Binding-site contacts:
Ligand atom O contacts residue ALA17 of chain 1.A at 3.5 Å.
Ligand atom NZ contacts residue CYS44 of chain 1.A at 3.3 Å (h-bond).
Ligand atom O contacts residue GLY6 of chain 1.A at 4.0 Å.
Ligand atom CG contacts residue PHE5 of chain 1.A at 3.9 Å (hydrophobic).
Ligand atom CZ contacts residue LEU2 of chain 1.A at 3.7 Å (hydrophobic).
Ligand atom CB contacts residue SER22 of chain 1.A at 3.6 Å.
Ligand atom CE2 contacts residue LEU2 of chain 1.A at 3.6 Å (hydrophobic).
Ligand atom CZ contacts residue LYS60 of chain 1.A at 3.4 Å.
Ligand atom CD2 contacts residue ILE18 of chain 1.A at 4.0 Å (hydrophobic).
Ligand atom NZ contacts residue HIS47 of chain 1.A at 3.4 Å (h-bond).
Ligand atom C contacts residue LEU2 of chain 1.A at 3.8 Å (hydrophobic).
Ligand atom CB contacts residue ILE18 of chain 1.A at 3.9 Å (hydrophobic).
Ligand atom CE1 contacts residue LEU2 of chain 1.A at 4.0 Å (hydrophobic).
Ligand atom OXT contacts residue PHE5 of chain 1.A at 3.2 Å.
Ligand atom NZ contacts residue ASP48 of chain 1.A at 2.8 Å (salt-bridge).
Ligand atom CD contacts residue TYR21 of chain 1.A at 4.0 Å (hydrophobic).
Ligand atom CD1 contacts residue GLY29 of chain 1.A at 3.9 Å.
Ligand atom O contacts residue HIS47 of chain 1.A at 3.5 Å.
Ligand atom CD contacts residue CYS28 of chain 1.A at 3.9 Å (hydrophobic).
Ligand atom OH contacts residue LYS60 of chain 1.A at 2.5 Å (salt-bridge).
Ligand atom CE1 contacts residue LYS60 of chain 1.A at 3.6 Å.
Ligand atom CE contacts residue CYS44 of chain 1.A at 3.9 Å (hydrophobic).
Ligand atom O contacts residue PHE5 of chain 1.A at 3.4 Å.
Ligand atom CD2 contacts residue LEU2 of chain 1.A at 3.7 Å (hydrophobic).
Ligand atom C contacts residue PHE5 of chain 1.A at 3.3 Å (hydrophobic).
Ligand atom CG contacts residue TYR21 of chain 1.A at 3.3 Å (hydrophobic).
Ligand atom CA contacts residue LEU2 of chain 1.A at 3.7 Å (hydrophobic).
Ligand atom N contacts residue ILE18 of chain 1.A at 3.5 Å.
Ligand atom O contacts residue LEU2 of chain 1.A at 3.2 Å (h-bond).
Ligand atom CG contacts residue PHE96 of chain 1.A at 3.8 Å (hydrophobic).
Ligand atom CE contacts residue HIS47 of chain 1.A at 3.1 Å.
Ligand atom CB contacts residue TYR21 of chain 1.A at 3.4 Å (hydrophobic).
Ligand atom CD contacts residue CYS44 of chain 1.A at 3.7 Å (hydrophobic).
Ligand atom CB contacts residue PHE5 of chain 1.A at 3.5 Å (hydrophobic).
Ligand atom CG contacts residue CYS44 of chain 1.A at 3.9 Å (hydrophobic).
Ligand atom NZ contacts residue TYR27 of chain 1.A at 3.9 Å.
Ligand atom N contacts residue ALA17 of chain 1.A at 3.4 Å.
Ligand atom OXT contacts residue LEU2 of chain 1.A at 3.2 Å.
Ligand atom N contacts residue ILE18 of chain 1.A at 3.7 Å.
Ligand atom CB contacts residue ILE18 of chain 1.A at 3.8 Å (hydrophobic).

Sequence of chain 1.A:
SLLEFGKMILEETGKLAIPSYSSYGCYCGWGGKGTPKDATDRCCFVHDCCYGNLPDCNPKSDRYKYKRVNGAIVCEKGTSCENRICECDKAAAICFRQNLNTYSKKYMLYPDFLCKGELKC

A small-molecule ligand and the protein it binds are described below.
Small molecule (SMILES): C[C@H](N)C(=O)N[C@@H](Cc1ccc(O)cc1)C(=O)N[C@@H](CCCCN)C(=O)O